This small molecule binds to this protein.
Small molecule (SMILES): Nc1ccn([C@H]2C[C@H](O)[C@@H](COP(=O)(O)O)O2)c(=O)n1

Sequence of chain 1.EA:
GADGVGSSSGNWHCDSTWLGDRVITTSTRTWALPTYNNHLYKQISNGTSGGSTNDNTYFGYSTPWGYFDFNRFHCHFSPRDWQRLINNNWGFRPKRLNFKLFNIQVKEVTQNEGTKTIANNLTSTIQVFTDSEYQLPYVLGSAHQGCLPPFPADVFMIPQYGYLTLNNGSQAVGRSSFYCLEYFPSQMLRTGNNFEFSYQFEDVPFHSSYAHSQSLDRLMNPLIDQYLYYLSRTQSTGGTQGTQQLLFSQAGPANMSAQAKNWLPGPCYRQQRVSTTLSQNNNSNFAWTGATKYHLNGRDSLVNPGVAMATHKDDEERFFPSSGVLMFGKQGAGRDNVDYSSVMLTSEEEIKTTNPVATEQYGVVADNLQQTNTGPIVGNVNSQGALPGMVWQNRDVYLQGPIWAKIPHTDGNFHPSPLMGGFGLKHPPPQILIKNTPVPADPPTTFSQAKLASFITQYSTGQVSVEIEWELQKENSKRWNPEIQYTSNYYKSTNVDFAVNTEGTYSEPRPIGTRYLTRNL

Binding-site contacts:
Ligand atom O3' contacts residue PRO205 of chain 1.EA at 4.1 Å.
Ligand atom C4' contacts residue DA1 of chain 1.RD at 3.7 Å.
Ligand atom C3' contacts residue DA1 of chain 1.RD at 2.6 Å.
Ligand atom O5' contacts residue DA1 of chain 1.RD at 3.9 Å.
Ligand atom C2' contacts residue PRO205 of chain 1.EA at 4.5 Å (hydrophobic).
Ligand atom O3' contacts residue DA1 of chain 1.RD at 1.6 Å.
Ligand atom C5' contacts residue DA1 of chain 1.RD at 3.6 Å.
Ligand atom C2' contacts residue DA1 of chain 1.RD at 3.7 Å.